Sequence of chain 1.A:
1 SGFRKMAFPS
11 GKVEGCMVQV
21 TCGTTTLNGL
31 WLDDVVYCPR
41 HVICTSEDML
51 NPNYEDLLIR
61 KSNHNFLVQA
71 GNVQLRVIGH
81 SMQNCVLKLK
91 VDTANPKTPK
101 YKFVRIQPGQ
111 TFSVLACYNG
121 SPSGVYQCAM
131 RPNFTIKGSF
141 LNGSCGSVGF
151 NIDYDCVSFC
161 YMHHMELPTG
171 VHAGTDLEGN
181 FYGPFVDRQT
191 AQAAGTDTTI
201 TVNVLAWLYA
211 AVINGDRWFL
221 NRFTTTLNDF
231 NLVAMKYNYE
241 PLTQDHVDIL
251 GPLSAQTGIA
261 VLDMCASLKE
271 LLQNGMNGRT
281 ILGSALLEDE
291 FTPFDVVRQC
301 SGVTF

The small molecule below binds the protein below.
Small molecule (SMILES): CNC(=O)CN1C[C@@H](C(=O)Nc2cncc3cccc(C)c23)c2cc(Cl)ccc2C1=O

Binding-site contacts:
Ligand atom C20 contacts residue ARG188 of chain 1.A at 3.8 Å.
Ligand atom C9 contacts residue GLU166 of chain 1.A at 3.8 Å.
Ligand atom N contacts residue GLU166 of chain 1.A at 3.8 Å.
Ligand atom C8 contacts residue PHE140 of chain 1.A at 3.7 Å (hydrophobic).
Ligand atom C10 contacts residue ASN142 of chain 1.A at 3.6 Å.
Ligand atom C7 contacts residue HIS163 of chain 1.A at 3.5 Å.
Ligand atom C19 contacts residue MET49 of chain 1.A at 3.6 Å (hydrophobic).
Ligand atom C13 contacts residue ASN142 of chain 1.A at 3.9 Å.
Ligand atom C9 contacts residue LEU141 of chain 1.A at 3.8 Å (hydrophobic).
Ligand atom C10 contacts residue GLU166 of chain 1.A at 3.4 Å.
Ligand atom CL contacts residue HIS164 of chain 1.A at 3.6 Å.
Ligand atom C2 contacts residue GLN189 of chain 1.A at 3.9 Å.
Ligand atom C18 contacts residue MET165 of chain 1.A at 3.4 Å (hydrophobic).
Ligand atom C contacts residue GLU166 of chain 1.A at 3.6 Å.
Ligand atom C19 contacts residue ARG188 of chain 1.A at 3.8 Å.
Ligand atom C19 contacts residue MET165 of chain 1.A at 3.4 Å (hydrophobic).
Ligand atom O2 contacts residue DMS1 of chain 1.E at 3.4 Å.
Ligand atom N1 contacts residue GLN189 of chain 1.A at 3.7 Å.
Ligand atom C7 contacts residue GLU166 of chain 1.A at 3.7 Å.
Ligand atom C11 contacts residue ASN142 of chain 1.A at 3.7 Å.
Ligand atom C10 contacts residue LEU141 of chain 1.A at 3.6 Å (hydrophobic).
Ligand atom N3 contacts residue GLU166 of chain 1.A at 3.7 Å.
Ligand atom N3 contacts residue HIS163 of chain 1.A at 2.9 Å (h-bond).
Ligand atom C18 contacts residue HIS164 of chain 1.A at 3.8 Å.
Ligand atom C7 contacts residue CYS145 of chain 1.A at 3.8 Å (hydrophobic).
Ligand atom C12 contacts residue ASN142 of chain 1.A at 3.8 Å.
Ligand atom C17 contacts residue MET165 of chain 1.A at 3.6 Å (hydrophobic).
Ligand atom C8 contacts residue GLU166 of chain 1.A at 3.6 Å.
Ligand atom C17 contacts residue HIS164 of chain 1.A at 3.4 Å.
Ligand atom CL contacts residue ASP187 of chain 1.A at 3.4 Å.
Ligand atom O2 contacts residue GLN189 of chain 1.A at 3.2 Å.
Ligand atom N3 contacts residue SER144 of chain 1.A at 3.8 Å.
Ligand atom C10 contacts residue PHE140 of chain 1.A at 3.6 Å (hydrophobic).
Ligand atom O1 contacts residue MET165 of chain 1.A at 3.5 Å.
Ligand atom C8 contacts residue LEU141 of chain 1.A at 3.7 Å (hydrophobic).
Ligand atom C22 contacts residue GLN189 of chain 1.A at 3.6 Å.
Ligand atom C18 contacts residue MET49 of chain 1.A at 3.5 Å (hydrophobic).
Ligand atom O1 contacts residue GLU166 of chain 1.A at 3.0 Å (salt-bridge).
Ligand atom C14 contacts residue ASN142 of chain 1.A at 3.4 Å.
Ligand atom CL contacts residue HIS41 of chain 1.A at 3.2 Å.

Sequence of chain 1.B:
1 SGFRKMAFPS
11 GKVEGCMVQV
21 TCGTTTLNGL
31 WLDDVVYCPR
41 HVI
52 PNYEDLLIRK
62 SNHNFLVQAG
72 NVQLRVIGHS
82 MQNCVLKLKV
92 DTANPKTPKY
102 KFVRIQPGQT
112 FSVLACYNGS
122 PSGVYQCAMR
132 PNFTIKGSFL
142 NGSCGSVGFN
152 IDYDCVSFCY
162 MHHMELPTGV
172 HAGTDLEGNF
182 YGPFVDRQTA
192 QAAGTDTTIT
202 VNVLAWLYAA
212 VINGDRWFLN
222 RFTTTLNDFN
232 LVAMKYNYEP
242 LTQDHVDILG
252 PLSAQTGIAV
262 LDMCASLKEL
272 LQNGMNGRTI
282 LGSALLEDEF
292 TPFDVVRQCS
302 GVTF